This small molecule binds to this protein.
Small molecule (SMILES): CC(=O)N[C@@H]1[C@@H](O)[C@H](O)[C@@H](CO)O[C@H]1O

Binding-site contacts:
Ligand atom C8 contacts residue ILE156 of chain 1.A at 3.6 Å (hydrophobic).
Ligand atom C1 contacts residue THR120 of chain 1.A at 3.5 Å.
Ligand atom O6 contacts residue GLY121 of chain 1.A at 4.5 Å.
Ligand atom C7 contacts residue ASN118 of chain 1.A at 3.2 Å.
Ligand atom O6 contacts residue THR120 of chain 1.A at 4.0 Å.
Ligand atom O7 contacts residue ILE156 of chain 1.A at 4.3 Å.
Ligand atom C7 contacts residue HIS220 of chain 1.A at 4.3 Å.
Ligand atom O7 contacts residue HIS220 of chain 1.A at 3.4 Å.
Ligand atom C8 contacts residue SER158 of chain 1.A at 4.1 Å.
Ligand atom C8 contacts residue ASN118 of chain 1.A at 4.4 Å.
Ligand atom C7 contacts residue ILE156 of chain 1.A at 4.2 Å (hydrophobic).
Ligand atom N2 contacts residue ASN118 of chain 1.A at 2.8 Å (h-bond).
Ligand atom C5 contacts residue ASN118 of chain 1.A at 4.0 Å.
Ligand atom O7 contacts residue ASN118 of chain 1.A at 3.2 Å (h-bond).
Ligand atom C8 contacts residue LEU161 of chain 1.A at 4.1 Å (hydrophobic).
Ligand atom C3 contacts residue THR120 of chain 1.A at 4.4 Å.
Ligand atom C4 contacts residue ASN118 of chain 1.A at 4.3 Å.
Ligand atom O5 contacts residue THR120 of chain 1.A at 3.8 Å.
Ligand atom C3 contacts residue ASN118 of chain 1.A at 3.8 Å.
Ligand atom C2 contacts residue ASN118 of chain 1.A at 2.4 Å.
Ligand atom C1 contacts residue ASN118 of chain 1.A at 1.9 Å.
Ligand atom O6 contacts residue PRO122 of chain 1.A at 4.3 Å.
Ligand atom C2 contacts residue THR120 of chain 1.A at 4.5 Å.
Ligand atom O5 contacts residue ASN118 of chain 1.A at 2.7 Å (h-bond).
Ligand atom C5 contacts residue THR120 of chain 1.A at 4.2 Å.

Sequence of chain 1.A:
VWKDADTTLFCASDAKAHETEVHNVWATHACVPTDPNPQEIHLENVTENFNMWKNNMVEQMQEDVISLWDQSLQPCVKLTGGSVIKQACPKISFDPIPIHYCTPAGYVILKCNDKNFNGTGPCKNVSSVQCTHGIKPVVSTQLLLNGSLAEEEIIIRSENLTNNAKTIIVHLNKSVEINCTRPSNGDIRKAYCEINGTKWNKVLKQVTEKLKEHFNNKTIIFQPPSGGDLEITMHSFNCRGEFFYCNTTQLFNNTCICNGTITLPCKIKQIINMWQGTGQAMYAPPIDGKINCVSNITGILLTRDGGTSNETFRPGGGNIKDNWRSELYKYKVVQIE